Sequence of chain 1.A:
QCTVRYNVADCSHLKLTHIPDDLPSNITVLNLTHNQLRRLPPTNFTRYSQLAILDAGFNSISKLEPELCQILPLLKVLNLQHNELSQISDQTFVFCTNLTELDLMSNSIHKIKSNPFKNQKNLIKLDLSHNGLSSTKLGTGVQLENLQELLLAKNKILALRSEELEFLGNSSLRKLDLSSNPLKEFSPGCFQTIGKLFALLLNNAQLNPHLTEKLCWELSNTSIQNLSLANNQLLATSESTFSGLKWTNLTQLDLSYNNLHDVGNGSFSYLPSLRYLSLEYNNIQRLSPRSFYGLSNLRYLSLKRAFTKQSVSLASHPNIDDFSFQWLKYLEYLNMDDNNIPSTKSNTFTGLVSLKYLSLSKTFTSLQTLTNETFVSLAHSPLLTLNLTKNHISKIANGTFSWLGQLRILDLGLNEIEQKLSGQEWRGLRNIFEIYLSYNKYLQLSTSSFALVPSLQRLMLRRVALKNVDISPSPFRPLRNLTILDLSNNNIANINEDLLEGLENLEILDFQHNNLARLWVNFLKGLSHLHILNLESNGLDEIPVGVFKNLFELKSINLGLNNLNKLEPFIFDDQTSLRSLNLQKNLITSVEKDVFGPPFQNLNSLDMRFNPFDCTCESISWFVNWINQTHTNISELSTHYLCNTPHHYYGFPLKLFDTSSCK

Binding-site contacts:
Ligand atom C8 contacts residue TYR276 of chain 1.A at 3.9 Å (hydrophobic).
Ligand atom N2 contacts residue GLN252 of chain 1.A at 4.1 Å.
Ligand atom C5 contacts residue ASN226 of chain 1.A at 3.5 Å.
Ligand atom C8 contacts residue ASN226 of chain 1.A at 3.9 Å.
Ligand atom C6 contacts residue ASN226 of chain 1.A at 3.9 Å.
Ligand atom C3 contacts residue ASN226 of chain 1.A at 3.9 Å.
Ligand atom C1 contacts residue GLN252 of chain 1.A at 3.5 Å.
Ligand atom O5 contacts residue ASN226 of chain 1.A at 2.4 Å (h-bond).
Ligand atom C7 contacts residue ARG174 of chain 1.A at 4.2 Å.
Ligand atom C4 contacts residue ASN226 of chain 1.A at 4.3 Å.
Ligand atom C5 contacts residue GLN252 of chain 1.A at 3.5 Å.
Ligand atom O5 contacts residue GLN252 of chain 1.A at 2.6 Å (h-bond).
Ligand atom C4 contacts residue GLN252 of chain 1.A at 4.2 Å.
Ligand atom C7 contacts residue ASN226 of chain 1.A at 3.7 Å.
Ligand atom C7 contacts residue ALA199 of chain 1.A at 4.2 Å (hydrophobic).
Ligand atom C6 contacts residue GLN252 of chain 1.A at 4.2 Å.
Ligand atom N2 contacts residue ASN226 of chain 1.A at 3.0 Å (h-bond).
Ligand atom O4 contacts residue GLN252 of chain 1.A at 3.6 Å (h-bond).
Ligand atom O6 contacts residue GLN252 of chain 1.A at 4.4 Å.
Ligand atom O7 contacts residue ARG174 of chain 1.A at 3.2 Å (salt-bridge).
Ligand atom C2 contacts residue ASN226 of chain 1.A at 2.6 Å.
Ligand atom C1 contacts residue ASN226 of chain 1.A at 1.4 Å.
Ligand atom O7 contacts residue ALA199 of chain 1.A at 4.0 Å.
Ligand atom C8 contacts residue ALA199 of chain 1.A at 4.2 Å (hydrophobic).

The small molecule below binds the protein below.
Small molecule (SMILES): CC(=O)N[C@H]1[C@@H](O[C@H]2[C@H](O)[C@@H](NC(C)=O)CO[C@@H]2CO)O[C@H](CO)[C@@H](O)[C@@H]1O